Sequence of chain 53.W:
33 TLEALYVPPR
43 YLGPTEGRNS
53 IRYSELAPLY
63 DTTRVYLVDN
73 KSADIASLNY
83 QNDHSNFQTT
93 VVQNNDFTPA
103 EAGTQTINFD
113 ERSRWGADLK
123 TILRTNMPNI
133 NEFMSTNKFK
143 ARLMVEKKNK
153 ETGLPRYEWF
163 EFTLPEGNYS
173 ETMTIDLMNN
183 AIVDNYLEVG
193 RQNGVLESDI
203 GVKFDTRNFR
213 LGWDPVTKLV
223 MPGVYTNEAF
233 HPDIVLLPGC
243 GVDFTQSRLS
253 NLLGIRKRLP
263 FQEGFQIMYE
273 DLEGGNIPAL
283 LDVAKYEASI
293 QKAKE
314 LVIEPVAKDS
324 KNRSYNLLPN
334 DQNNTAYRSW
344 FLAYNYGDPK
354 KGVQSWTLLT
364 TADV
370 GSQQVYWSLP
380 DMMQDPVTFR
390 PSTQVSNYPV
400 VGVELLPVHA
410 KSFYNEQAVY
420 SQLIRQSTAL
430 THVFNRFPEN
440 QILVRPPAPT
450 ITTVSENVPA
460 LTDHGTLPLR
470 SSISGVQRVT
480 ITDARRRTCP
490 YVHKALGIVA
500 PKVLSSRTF

Binding-site contacts:
Ligand atom CE1 contacts residue ARG193 of chain 9.W at 3.1 Å.
Ligand atom CD1 contacts residue HIS431 of chain 9.W at 3.3 Å.
Ligand atom ND2 contacts residue GLU199 of chain 9.W at 2.9 Å (salt-bridge).
Ligand atom CG contacts residue HIS431 of chain 9.W at 3.8 Å.
Ligand atom CG2 contacts residue LEU189 of chain 9.W at 2.8 Å (hydrophobic).
Ligand atom OH contacts residue MET223 of chain 53.W at 2.2 Å (h-bond).
Ligand atom OH contacts residue HIS431 of chain 9.W at 2.9 Å (h-bond).
Ligand atom C contacts residue ARG193 of chain 9.W at 3.4 Å.
Ligand atom CG contacts residue GLU199 of chain 9.W at 3.6 Å.
Ligand atom OH contacts residue THR430 of chain 9.W at 3.4 Å.
Ligand atom CA contacts residue ARG193 of chain 9.W at 3.8 Å.
Ligand atom CG1 contacts residue PHE436 of chain 9.W at 3.4 Å (hydrophobic).
Ligand atom CE2 contacts residue MET223 of chain 53.W at 3.5 Å (hydrophobic).
Ligand atom CB contacts residue LEU189 of chain 9.W at 3.8 Å (hydrophobic).
Ligand atom CE1 contacts residue HIS431 of chain 9.W at 3.0 Å.
Ligand atom CE1 contacts residue VAL432 of chain 9.W at 3.8 Å (hydrophobic).
Ligand atom CD1 contacts residue ARG193 of chain 9.W at 3.7 Å.
Ligand atom O contacts residue ARG193 of chain 9.W at 2.8 Å (salt-bridge).
Ligand atom CZ contacts residue MET223 of chain 53.W at 2.9 Å (hydrophobic).
Ligand atom CE1 contacts residue GLU289 of chain 53.W at 3.6 Å.
Ligand atom CE1 contacts residue THR219 of chain 53.W at 3.9 Å.
Ligand atom CD1 contacts residue GLU289 of chain 53.W at 3.0 Å.
Ligand atom O contacts residue ARG435 of chain 9.W at 3.5 Å (salt-bridge).
Ligand atom CZ contacts residue HIS431 of chain 9.W at 3.4 Å.
Ligand atom CG1 contacts residue ARG435 of chain 9.W at 3.8 Å.
Ligand atom CD contacts residue HIS431 of chain 9.W at 3.8 Å.
Ligand atom CZ contacts residue ARG193 of chain 9.W at 3.1 Å.
Ligand atom CB contacts residue GLU289 of chain 53.W at 3.8 Å.
Ligand atom ND2 contacts residue TYR188 of chain 9.W at 3.5 Å (h-bond).
Ligand atom CB contacts residue ARG435 of chain 9.W at 3.7 Å.
Ligand atom CE2 contacts residue ARG193 of chain 9.W at 3.8 Å.
Ligand atom CZ contacts residue THR219 of chain 53.W at 3.2 Å.
Ligand atom CD2 contacts residue MET223 of chain 53.W at 3.7 Å (hydrophobic).
Ligand atom CE1 contacts residue MET223 of chain 53.W at 3.3 Å (hydrophobic).
Ligand atom CG2 contacts residue TYR188 of chain 9.W at 3.9 Å (hydrophobic).
Ligand atom N contacts residue ARG193 of chain 9.W at 3.8 Å.
Ligand atom OD1 contacts residue GLU199 of chain 9.W at 3.4 Å (salt-bridge).
Ligand atom CG contacts residue TYR288 of chain 53.W at 3.4 Å (hydrophobic).
Ligand atom CG contacts residue GLU289 of chain 53.W at 3.6 Å.
Ligand atom OH contacts residue LEU283 of chain 53.W at 3.8 Å.

Sequence of chain 9.W:
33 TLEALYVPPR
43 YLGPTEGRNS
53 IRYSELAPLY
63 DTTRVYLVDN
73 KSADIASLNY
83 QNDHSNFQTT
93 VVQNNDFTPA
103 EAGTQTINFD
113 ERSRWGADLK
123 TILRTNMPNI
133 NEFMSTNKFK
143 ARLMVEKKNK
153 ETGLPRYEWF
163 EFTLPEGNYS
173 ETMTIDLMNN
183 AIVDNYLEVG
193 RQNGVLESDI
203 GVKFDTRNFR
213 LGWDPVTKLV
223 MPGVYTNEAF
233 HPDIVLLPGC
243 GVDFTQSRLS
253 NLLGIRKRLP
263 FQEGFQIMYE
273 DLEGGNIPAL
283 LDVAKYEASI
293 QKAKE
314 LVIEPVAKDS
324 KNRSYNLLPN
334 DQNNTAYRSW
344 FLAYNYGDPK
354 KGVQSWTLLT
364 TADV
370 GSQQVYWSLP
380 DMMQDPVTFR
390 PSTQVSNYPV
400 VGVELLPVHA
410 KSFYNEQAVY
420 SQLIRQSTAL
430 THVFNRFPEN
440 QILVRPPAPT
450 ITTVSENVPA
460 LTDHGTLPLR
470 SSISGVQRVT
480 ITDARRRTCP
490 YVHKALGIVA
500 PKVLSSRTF

This small molecule binds to this protein.
Small molecule (SMILES): CC(C)[C@H](NC(=O)[C@@H]1CCCN1C(=O)[C@H](CC(N)=O)NC(=O)[C@@H](N)Cc1ccccc1)C(=O)N[C@@H](Cc1ccc(O)cc1)C(=O)N1CCC[C@H]1C(=O)N[C@H](C=O)Cc1ccc(O)cc1